The protein below binds the small molecule below.
Small molecule (SMILES): CCCCCCCCCCO[C@@H]1O[C@H](CO)[C@@H](O[C@H]2O[C@H](CO)[C@@H](O)[C@H](O)[C@H]2O)[C@H](O)[C@H]1O

Sequence of chain 1.T:
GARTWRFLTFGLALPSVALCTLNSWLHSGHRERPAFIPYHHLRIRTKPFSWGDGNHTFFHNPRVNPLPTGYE

Binding-site contacts:
Ligand atom C19 contacts residue DMU1 of chain 1.VE at 3.9 Å.
Ligand atom O7 contacts residue DMU1 of chain 1.WE at 4.3 Å.
Ligand atom O16 contacts residue DMU1 of chain 1.VE at 3.5 Å (h-bond).
Ligand atom C4 contacts residue DMU1 of chain 1.WE at 3.6 Å.
Ligand atom C1 contacts residue DMU1 of chain 1.VE at 3.0 Å.
Ligand atom O55 contacts residue DMU1 of chain 1.WE at 3.2 Å.
Ligand atom C6 contacts residue DMU1 of chain 1.WE at 3.1 Å.
Ligand atom C25 contacts residue DMU1 of chain 1.VE at 4.3 Å.
Ligand atom C18 contacts residue DMU1 of chain 1.VE at 3.9 Å.
Ligand atom C25 contacts residue LEU37 of chain 1.T at 3.8 Å (hydrophobic).
Ligand atom C2 contacts residue DMU1 of chain 1.WE at 2.5 Å.
Ligand atom O5 contacts residue DMU1 of chain 1.VE at 4.0 Å.
Ligand atom C28 contacts residue LEU37 of chain 1.T at 4.2 Å (hydrophobic).
Ligand atom C6 contacts residue DMU1 of chain 1.VE at 3.0 Å.
Ligand atom O49 contacts residue DMU1 of chain 1.VE at 1.9 Å (h-bond).
Ligand atom O49 contacts residue HIS38 of chain 1.T at 3.7 Å.
Ligand atom O16 contacts residue DMU1 of chain 1.WE at 4.3 Å.
Ligand atom C22 contacts residue LEU37 of chain 1.T at 3.8 Å (hydrophobic).
Ligand atom O49 contacts residue DMU1 of chain 1.WE at 1.8 Å (h-bond).
Ligand atom C31 contacts residue DMU1 of chain 1.VE at 4.4 Å.
Ligand atom C1 contacts residue DMU1 of chain 1.WE at 2.5 Å.
Ligand atom C3 contacts residue DMU1 of chain 1.WE at 3.6 Å.
Ligand atom C2 contacts residue DMU1 of chain 1.VE at 4.0 Å.
Ligand atom O5 contacts residue DMU1 of chain 1.WE at 3.7 Å.
Ligand atom C19 contacts residue LEU37 of chain 1.T at 4.1 Å (hydrophobic).